Binding-site contacts:
Ligand atom C8 contacts residue GLU272 of chain 1.A at 3.5 Å.
Ligand atom N1 contacts residue LEU100 of chain 1.A at 3.9 Å.
Ligand atom C2 contacts residue VAL316 of chain 1.A at 4.0 Å (hydrophobic).
Ligand atom N3 contacts residue HEM1 of chain 1.C at 3.1 Å (h-bond).
Ligand atom C10 contacts residue TYR427 of chain 1.A at 4.0 Å (hydrophobic).
Ligand atom C2 contacts residue HEM1 of chain 1.C at 4.4 Å.
Ligand atom C8 contacts residue LEU268 of chain 1.A at 3.8 Å (hydrophobic).
Ligand atom C7 contacts residue LEU268 of chain 1.A at 3.4 Å (hydrophobic).
Ligand atom C7 contacts residue ALA269 of chain 1.A at 4.4 Å (hydrophobic).
Ligand atom N3 contacts residue VAL316 of chain 1.A at 4.0 Å.
Ligand atom C9 contacts residue GLU272 of chain 1.A at 4.2 Å.
Ligand atom C2 contacts residue PRO273 of chain 1.A at 4.4 Å (hydrophobic).
Ligand atom C7 contacts residue LEU100 of chain 1.A at 4.4 Å (hydrophobic).
Ligand atom C5 contacts residue LEU100 of chain 1.A at 3.3 Å (hydrophobic).
Ligand atom C6 contacts residue LEU100 of chain 1.A at 4.2 Å (hydrophobic).
Ligand atom C2 contacts residue ALA269 of chain 1.A at 4.2 Å (hydrophobic).
Ligand atom C9 contacts residue THR202 of chain 1.A at 4.0 Å.
Ligand atom C10 contacts residue THR202 of chain 1.A at 4.1 Å.
Ligand atom C4 contacts residue ALA269 of chain 1.A at 4.5 Å (hydrophobic).
Ligand atom C10 contacts residue ILE201 of chain 1.A at 4.3 Å (hydrophobic).
Ligand atom C11 contacts residue TYR427 of chain 1.A at 4.0 Å (hydrophobic).
Ligand atom C4 contacts residue LEU100 of chain 1.A at 4.0 Å (hydrophobic).
Ligand atom C11 contacts residue LEU100 of chain 1.A at 4.4 Å (hydrophobic).
Ligand atom N3 contacts residue ALA269 of chain 1.A at 4.3 Å.
Ligand atom C7 contacts residue GLU272 of chain 1.A at 3.8 Å.
Ligand atom C5 contacts residue HEM1 of chain 1.C at 4.5 Å.
Ligand atom C4 contacts residue HEM1 of chain 1.C at 3.2 Å.

A small-molecule ligand and the protein it binds are described below.
Small molecule (SMILES): c1ccc(-n2ccnc2)cc1

Sequence of chain 1.A:
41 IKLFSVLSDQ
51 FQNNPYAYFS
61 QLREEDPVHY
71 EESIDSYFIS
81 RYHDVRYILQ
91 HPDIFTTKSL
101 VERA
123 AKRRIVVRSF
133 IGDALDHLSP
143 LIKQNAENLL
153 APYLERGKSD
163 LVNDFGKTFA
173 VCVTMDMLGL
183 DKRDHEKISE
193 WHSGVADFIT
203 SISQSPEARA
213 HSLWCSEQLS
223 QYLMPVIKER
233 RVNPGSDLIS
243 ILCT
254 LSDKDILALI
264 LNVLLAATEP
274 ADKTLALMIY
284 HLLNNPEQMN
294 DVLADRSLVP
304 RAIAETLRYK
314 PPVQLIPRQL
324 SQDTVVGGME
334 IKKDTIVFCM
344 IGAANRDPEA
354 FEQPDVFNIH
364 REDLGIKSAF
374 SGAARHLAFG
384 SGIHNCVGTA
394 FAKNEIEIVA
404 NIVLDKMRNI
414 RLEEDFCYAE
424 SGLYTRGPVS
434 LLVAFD